A small-molecule ligand and the protein it binds are described below.
Small molecule (SMILES): CC(=O)N[C@@H]1[C@@H](O)[C@H](O)[C@@H](CO)O[C@H]1O

Binding-site contacts:
Ligand atom O7 contacts residue ASN600 of chain 1.B at 3.8 Å.
Ligand atom N2 contacts residue ASN600 of chain 1.B at 2.9 Å (h-bond).
Ligand atom C5 contacts residue ASN600 of chain 1.B at 3.7 Å.
Ligand atom C4 contacts residue ASN600 of chain 1.B at 4.2 Å.
Ligand atom C2 contacts residue THR601 of chain 1.B at 3.5 Å.
Ligand atom C1 contacts residue ASN600 of chain 1.B at 1.4 Å.
Ligand atom C7 contacts residue ASN600 of chain 1.B at 3.5 Å.
Ligand atom C7 contacts residue THR601 of chain 1.B at 3.6 Å.
Ligand atom C3 contacts residue ASN600 of chain 1.B at 3.8 Å.
Ligand atom C8 contacts residue ASN600 of chain 1.B at 4.2 Å.
Ligand atom C2 contacts residue ASN600 of chain 1.B at 2.5 Å.
Ligand atom C1 contacts residue THR601 of chain 1.B at 3.6 Å.
Ligand atom O5 contacts residue ASN600 of chain 1.B at 2.4 Å (h-bond).
Ligand atom C8 contacts residue THR601 of chain 1.B at 3.6 Å.
Ligand atom C3 contacts residue THR601 of chain 1.B at 4.0 Å.
Ligand atom N2 contacts residue THR601 of chain 1.B at 2.7 Å (h-bond).

Sequence of chain 1.B:
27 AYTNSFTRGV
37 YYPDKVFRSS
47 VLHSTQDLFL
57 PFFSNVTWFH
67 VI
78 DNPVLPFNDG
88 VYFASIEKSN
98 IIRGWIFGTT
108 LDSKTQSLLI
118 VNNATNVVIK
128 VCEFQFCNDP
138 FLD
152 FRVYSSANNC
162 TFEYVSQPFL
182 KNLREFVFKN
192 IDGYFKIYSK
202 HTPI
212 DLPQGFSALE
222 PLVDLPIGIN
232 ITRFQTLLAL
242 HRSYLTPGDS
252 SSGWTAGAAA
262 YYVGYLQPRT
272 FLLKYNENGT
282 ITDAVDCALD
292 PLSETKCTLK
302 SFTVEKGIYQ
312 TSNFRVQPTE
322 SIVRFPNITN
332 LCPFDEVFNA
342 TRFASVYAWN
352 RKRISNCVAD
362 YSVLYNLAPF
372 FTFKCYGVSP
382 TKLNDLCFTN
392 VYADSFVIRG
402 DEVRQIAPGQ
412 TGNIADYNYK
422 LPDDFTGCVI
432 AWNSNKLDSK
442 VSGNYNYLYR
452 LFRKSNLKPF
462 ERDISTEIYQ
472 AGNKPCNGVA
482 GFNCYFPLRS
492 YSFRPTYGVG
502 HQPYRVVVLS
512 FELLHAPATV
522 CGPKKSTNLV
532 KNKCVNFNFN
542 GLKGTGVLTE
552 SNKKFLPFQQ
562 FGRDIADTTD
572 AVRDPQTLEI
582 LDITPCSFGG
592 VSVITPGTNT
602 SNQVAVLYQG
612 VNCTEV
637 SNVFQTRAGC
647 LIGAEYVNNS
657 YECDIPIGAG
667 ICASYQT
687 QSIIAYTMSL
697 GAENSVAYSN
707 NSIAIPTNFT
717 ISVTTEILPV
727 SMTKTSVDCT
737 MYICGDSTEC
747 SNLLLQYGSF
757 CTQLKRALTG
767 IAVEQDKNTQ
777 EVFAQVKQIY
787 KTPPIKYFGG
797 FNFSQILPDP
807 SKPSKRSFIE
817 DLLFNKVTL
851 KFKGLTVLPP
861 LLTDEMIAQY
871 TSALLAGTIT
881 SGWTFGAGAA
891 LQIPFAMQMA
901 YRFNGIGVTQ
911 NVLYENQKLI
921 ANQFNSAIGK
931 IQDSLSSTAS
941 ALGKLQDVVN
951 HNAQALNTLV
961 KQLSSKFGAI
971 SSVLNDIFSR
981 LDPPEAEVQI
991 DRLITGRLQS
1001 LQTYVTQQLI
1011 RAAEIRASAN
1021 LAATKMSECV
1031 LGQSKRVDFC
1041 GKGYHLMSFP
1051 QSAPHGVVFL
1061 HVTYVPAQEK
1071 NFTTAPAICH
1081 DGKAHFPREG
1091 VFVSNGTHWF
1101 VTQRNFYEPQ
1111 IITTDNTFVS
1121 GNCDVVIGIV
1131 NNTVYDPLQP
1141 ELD